Binding-site contacts:
Ligand atom O20 contacts residue LEU641 of chain 1.A at 3.7 Å.
Ligand atom C04 contacts residue LEU641 of chain 1.A at 3.8 Å (hydrophobic).
Ligand atom C01 contacts residue ARG476 of chain 1.A at 3.2 Å.
Ligand atom O16 contacts residue PRO469 of chain 1.A at 3.1 Å (h-bond).
Ligand atom C04 contacts residue SER645 of chain 1.A at 3.9 Å.
Ligand atom C01 contacts residue PRO469 of chain 1.A at 3.7 Å (hydrophobic).
Ligand atom NP3 contacts residue TYR723 of chain 1.A at 3.8 Å.
Ligand atom O19 contacts residue LEU695 of chain 1.A at 3.3 Å.
Ligand atom O19 contacts residue GLU696 of chain 1.A at 3.2 Å (salt-bridge).
Ligand atom O20 contacts residue MET699 of chain 1.A at 3.6 Å.
Ligand atom O20 contacts residue GLU696 of chain 1.A at 3.8 Å.
Ligand atom C04 contacts residue THR646 of chain 1.A at 3.4 Å.
Ligand atom C01 contacts residue TYR441 of chain 1.A at 3.9 Å (hydrophobic).
Ligand atom C05 contacts residue GLU696 of chain 1.A at 3.5 Å.
Ligand atom O19 contacts residue MET699 of chain 1.A at 3.0 Å (h-bond).
Ligand atom O17 contacts residue THR471 of chain 1.A at 3.9 Å.
Ligand atom C04 contacts residue GLU696 of chain 1.A at 3.7 Å.
Ligand atom C03 contacts residue TYR441 of chain 1.A at 3.6 Å (hydrophobic).
Ligand atom C05 contacts residue LEU641 of chain 1.A at 3.8 Å (hydrophobic).
Ligand atom O17 contacts residue ARG476 of chain 1.A at 2.6 Å (salt-bridge).
Ligand atom O18 contacts residue GLY644 of chain 1.A at 3.3 Å.
Ligand atom O17 contacts residue GLY644 of chain 1.A at 3.7 Å.
Ligand atom O18 contacts residue THR646 of chain 1.A at 2.9 Å (h-bond).
Ligand atom O16 contacts residue ARG476 of chain 1.A at 2.8 Å (salt-bridge).
Ligand atom O16 contacts residue LEU470 of chain 1.A at 3.3 Å.
Ligand atom NP3 contacts residue MET699 of chain 1.A at 3.8 Å.
Ligand atom N15 contacts residue LEU641 of chain 1.A at 3.9 Å.
Ligand atom NP3 contacts residue TYR441 of chain 1.A at 3.3 Å.
Ligand atom N15 contacts residue THR646 of chain 1.A at 3.0 Å (h-bond).
Ligand atom O17 contacts residue TYR441 of chain 1.A at 3.9 Å.
Ligand atom C02 contacts residue THR471 of chain 1.A at 3.4 Å.
Ligand atom O18 contacts residue SER645 of chain 1.A at 2.7 Å (h-bond).
Ligand atom C05 contacts residue MET699 of chain 1.A at 3.8 Å (hydrophobic).
Ligand atom C02 contacts residue PRO469 of chain 1.A at 3.7 Å (hydrophobic).
Ligand atom N15 contacts residue GLU696 of chain 1.A at 3.4 Å (salt-bridge).
Ligand atom O16 contacts residue THR471 of chain 1.A at 2.6 Å (h-bond).
Ligand atom NP3 contacts residue PRO469 of chain 1.A at 2.6 Å (h-bond).
Ligand atom N14 contacts residue LEU641 of chain 1.A at 3.6 Å.
Ligand atom O17 contacts residue SER645 of chain 1.A at 3.4 Å (h-bond).
Ligand atom C01 contacts residue THR471 of chain 1.A at 3.2 Å.

Sequence of chain 1.A:
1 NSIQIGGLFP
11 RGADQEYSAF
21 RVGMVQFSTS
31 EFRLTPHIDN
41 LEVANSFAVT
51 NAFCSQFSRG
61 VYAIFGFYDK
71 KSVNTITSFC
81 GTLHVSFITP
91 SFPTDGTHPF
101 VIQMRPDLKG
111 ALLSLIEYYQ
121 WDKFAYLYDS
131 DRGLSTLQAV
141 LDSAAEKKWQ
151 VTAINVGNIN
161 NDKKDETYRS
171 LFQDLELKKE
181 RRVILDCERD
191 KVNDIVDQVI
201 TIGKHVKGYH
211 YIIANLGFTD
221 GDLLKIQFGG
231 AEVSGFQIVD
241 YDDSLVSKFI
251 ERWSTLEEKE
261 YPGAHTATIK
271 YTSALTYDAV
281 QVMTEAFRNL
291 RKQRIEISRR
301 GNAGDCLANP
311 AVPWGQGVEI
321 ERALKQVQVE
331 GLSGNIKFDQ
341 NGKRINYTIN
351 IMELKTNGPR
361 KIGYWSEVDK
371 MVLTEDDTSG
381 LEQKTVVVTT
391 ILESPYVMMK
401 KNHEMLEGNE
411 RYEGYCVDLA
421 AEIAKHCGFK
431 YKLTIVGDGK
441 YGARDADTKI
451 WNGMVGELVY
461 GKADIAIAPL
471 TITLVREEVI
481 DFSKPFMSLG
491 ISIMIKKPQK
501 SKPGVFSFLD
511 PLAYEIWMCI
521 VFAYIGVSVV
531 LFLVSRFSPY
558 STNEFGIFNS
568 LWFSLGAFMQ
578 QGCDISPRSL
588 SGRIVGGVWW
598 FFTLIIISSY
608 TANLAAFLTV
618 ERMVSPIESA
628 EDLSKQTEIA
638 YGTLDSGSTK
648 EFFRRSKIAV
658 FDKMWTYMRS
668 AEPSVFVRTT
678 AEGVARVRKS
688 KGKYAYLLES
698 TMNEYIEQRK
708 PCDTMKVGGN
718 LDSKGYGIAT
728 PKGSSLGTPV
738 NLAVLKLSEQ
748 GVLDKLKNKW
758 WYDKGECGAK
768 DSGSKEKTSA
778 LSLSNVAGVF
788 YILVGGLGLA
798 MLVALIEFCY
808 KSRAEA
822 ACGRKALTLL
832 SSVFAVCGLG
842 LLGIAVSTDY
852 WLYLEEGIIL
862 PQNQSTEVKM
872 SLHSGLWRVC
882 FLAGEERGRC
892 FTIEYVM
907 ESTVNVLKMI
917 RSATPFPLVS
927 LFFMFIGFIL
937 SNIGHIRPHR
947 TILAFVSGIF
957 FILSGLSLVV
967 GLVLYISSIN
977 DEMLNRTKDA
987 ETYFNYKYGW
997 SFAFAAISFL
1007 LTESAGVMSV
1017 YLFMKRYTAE

This small molecule binds to this protein.
Small molecule (SMILES): N[C@@H](Cn1oc(=O)[nH]c1=O)C(=O)O